The protein below binds the small molecule below.
Small molecule (SMILES): CC(=O)N[C@@H]1[C@@H](O)[C@H](O)[C@@H](CO)O[C@H]1O

Sequence of chain 12.A:
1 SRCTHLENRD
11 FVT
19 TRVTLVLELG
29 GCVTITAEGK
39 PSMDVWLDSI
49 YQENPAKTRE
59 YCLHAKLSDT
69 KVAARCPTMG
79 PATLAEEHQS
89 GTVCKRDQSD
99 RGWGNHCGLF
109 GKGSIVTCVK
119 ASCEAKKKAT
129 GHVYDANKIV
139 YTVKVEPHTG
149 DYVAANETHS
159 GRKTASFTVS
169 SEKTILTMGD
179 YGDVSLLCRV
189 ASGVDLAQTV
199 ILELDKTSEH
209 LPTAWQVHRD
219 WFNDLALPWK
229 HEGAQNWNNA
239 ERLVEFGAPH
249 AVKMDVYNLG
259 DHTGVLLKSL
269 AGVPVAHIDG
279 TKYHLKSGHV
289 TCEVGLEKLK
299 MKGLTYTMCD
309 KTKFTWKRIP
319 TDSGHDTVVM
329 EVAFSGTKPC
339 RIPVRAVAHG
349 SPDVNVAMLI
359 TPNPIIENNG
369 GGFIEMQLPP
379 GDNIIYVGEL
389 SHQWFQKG

Sequence of chain 12.C:
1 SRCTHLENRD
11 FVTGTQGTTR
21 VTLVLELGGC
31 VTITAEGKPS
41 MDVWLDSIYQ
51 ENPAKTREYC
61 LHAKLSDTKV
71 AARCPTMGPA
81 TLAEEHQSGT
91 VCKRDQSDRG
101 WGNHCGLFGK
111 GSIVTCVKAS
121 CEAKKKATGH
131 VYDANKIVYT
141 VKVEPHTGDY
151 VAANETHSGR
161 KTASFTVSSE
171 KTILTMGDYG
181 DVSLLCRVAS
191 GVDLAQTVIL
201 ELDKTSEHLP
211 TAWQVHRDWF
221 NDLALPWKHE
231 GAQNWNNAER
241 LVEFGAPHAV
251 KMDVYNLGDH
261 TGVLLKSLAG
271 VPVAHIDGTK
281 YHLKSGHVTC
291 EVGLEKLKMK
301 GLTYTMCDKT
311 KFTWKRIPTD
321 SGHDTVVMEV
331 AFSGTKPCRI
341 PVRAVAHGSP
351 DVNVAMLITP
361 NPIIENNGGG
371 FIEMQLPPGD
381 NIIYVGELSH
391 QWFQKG

Binding-site contacts:
Ligand atom C1 contacts residue GLU155 of chain 12.C at 3.9 Å.
Ligand atom C4 contacts residue ASN154 of chain 12.C at 4.2 Å.
Ligand atom C2 contacts residue ASN154 of chain 12.C at 2.4 Å.
Ligand atom C2 contacts residue GLU155 of chain 12.C at 3.7 Å.
Ligand atom C1 contacts residue ASN154 of chain 12.C at 1.4 Å.
Ligand atom C8 contacts residue ASN154 of chain 12.C at 3.6 Å.
Ligand atom C6 contacts residue HIS104 of chain 12.A at 4.0 Å.
Ligand atom C1 contacts residue HIS104 of chain 12.A at 3.4 Å.
Ligand atom O5 contacts residue ASN154 of chain 12.C at 2.3 Å (h-bond).
Ligand atom C7 contacts residue GLU155 of chain 12.C at 3.9 Å.
Ligand atom N2 contacts residue ASN154 of chain 12.C at 2.9 Å (h-bond).
Ligand atom N2 contacts residue GLU155 of chain 12.C at 3.0 Å (salt-bridge).
Ligand atom C5 contacts residue ASN154 of chain 12.C at 3.6 Å.
Ligand atom C7 contacts residue ASN154 of chain 12.C at 3.3 Å.
Ligand atom C5 contacts residue HIS104 of chain 12.A at 3.6 Å.
Ligand atom O5 contacts residue HIS104 of chain 12.A at 3.1 Å (h-bond).
Ligand atom C3 contacts residue ASN154 of chain 12.C at 3.7 Å.
Ligand atom C8 contacts residue GLU155 of chain 12.C at 3.8 Å.
Ligand atom C3 contacts residue GLU155 of chain 12.C at 3.7 Å.
Ligand atom O3 contacts residue GLU155 of chain 12.C at 4.3 Å.
Ligand atom O7 contacts residue ASN154 of chain 12.C at 3.2 Å (h-bond).